Sequence of chain 1.E:
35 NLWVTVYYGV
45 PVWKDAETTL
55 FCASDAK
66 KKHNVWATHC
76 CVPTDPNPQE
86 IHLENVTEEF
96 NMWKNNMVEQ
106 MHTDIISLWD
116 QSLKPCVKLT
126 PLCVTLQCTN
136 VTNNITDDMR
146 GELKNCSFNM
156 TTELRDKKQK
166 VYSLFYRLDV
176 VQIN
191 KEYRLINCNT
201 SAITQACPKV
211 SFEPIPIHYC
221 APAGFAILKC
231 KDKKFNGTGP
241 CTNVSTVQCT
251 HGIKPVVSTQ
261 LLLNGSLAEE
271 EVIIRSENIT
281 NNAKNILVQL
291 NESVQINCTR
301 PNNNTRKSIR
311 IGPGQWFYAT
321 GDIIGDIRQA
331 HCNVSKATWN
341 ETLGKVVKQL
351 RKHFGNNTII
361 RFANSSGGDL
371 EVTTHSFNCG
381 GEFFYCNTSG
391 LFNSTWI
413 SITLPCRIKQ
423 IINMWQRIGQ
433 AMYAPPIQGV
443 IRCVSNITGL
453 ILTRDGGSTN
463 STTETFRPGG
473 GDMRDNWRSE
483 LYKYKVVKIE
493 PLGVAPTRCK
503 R

The protein below binds the small molecule below.
Small molecule (SMILES): CC(=O)N[C@@H]1[C@@H](O)[C@H](O)[C@@H](CO)O[C@H]1O

Binding-site contacts:
Ligand atom C7 contacts residue ASN448 of chain 1.E at 3.5 Å.
Ligand atom C6 contacts residue SER293 of chain 1.E at 4.4 Å.
Ligand atom C5 contacts residue ASN448 of chain 1.E at 3.8 Å.
Ligand atom C2 contacts residue ASN448 of chain 1.E at 2.5 Å.
Ligand atom N2 contacts residue ASN448 of chain 1.E at 2.9 Å (h-bond).
Ligand atom C1 contacts residue GLN295 of chain 1.E at 4.1 Å.
Ligand atom C7 contacts residue ASN264 of chain 1.E at 4.1 Å.
Ligand atom C8 contacts residue ASN448 of chain 1.E at 3.9 Å.
Ligand atom O5 contacts residue SER293 of chain 1.E at 3.1 Å (h-bond).
Ligand atom C4 contacts residue ASN448 of chain 1.E at 4.3 Å.
Ligand atom O7 contacts residue ASN448 of chain 1.E at 3.8 Å.
Ligand atom C1 contacts residue SER293 of chain 1.E at 3.7 Å.
Ligand atom O7 contacts residue ASN264 of chain 1.E at 4.2 Å.
Ligand atom O6 contacts residue SER293 of chain 1.E at 4.1 Å.
Ligand atom C3 contacts residue ASN448 of chain 1.E at 3.9 Å.
Ligand atom C8 contacts residue NAG1 of chain 1.O at 3.3 Å.
Ligand atom C1 contacts residue ASN448 of chain 1.E at 1.5 Å.
Ligand atom O5 contacts residue ASN448 of chain 1.E at 2.4 Å (h-bond).
Ligand atom C5 contacts residue SER293 of chain 1.E at 4.4 Å.
Ligand atom C8 contacts residue ASN264 of chain 1.E at 3.5 Å.